Binding-site contacts:
Ligand atom N6 contacts residue GLN51 of chain 1.A at 2.9 Å (h-bond).
Ligand atom O2 contacts residue ASN231 of chain 1.A at 3.0 Å (h-bond).
Ligand atom OP1 contacts residue LYS264 of chain 1.A at 3.0 Å (salt-bridge).
Ligand atom N3 contacts residue TYR232 of chain 1.A at 3.2 Å.
Ligand atom N1 contacts residue TYR85 of chain 1.A at 3.1 Å (h-bond).
Ligand atom O4' contacts residue ARG196 of chain 1.A at 3.2 Å (salt-bridge).
Ligand atom O5' contacts residue GLN153 of chain 1.A at 3.0 Å (h-bond).
Ligand atom N6 contacts residue GLN124 of chain 1.A at 2.7 Å (h-bond).
Ligand atom O3' contacts residue LYS264 of chain 1.A at 2.9 Å (salt-bridge).
Ligand atom O2' contacts residue ARG157 of chain 1.A at 2.9 Å (salt-bridge).
Ligand atom O4 contacts residue LYS351 of chain 1.A at 2.7 Å (salt-bridge).
Ligand atom O2 contacts residue TYR118 of chain 1.A at 3.0 Å.
Ligand atom N1 contacts residue GLU271 of chain 1.A at 2.6 Å (salt-bridge).
Ligand atom N7 contacts residue GLN124 of chain 1.A at 3.2 Å (h-bond).
Ligand atom O4 contacts residue GLN88 of chain 1.A at 2.8 Å (h-bond).
Ligand atom C2 contacts residue TYR311 of chain 1.A at 2.9 Å (hydrophobic).
Ligand atom N7 contacts residue TYR85 of chain 1.A at 3.0 Å (h-bond).
Ligand atom N3 contacts residue GLN44 of chain 1.A at 3.0 Å (h-bond).
Ligand atom N2 contacts residue GLU271 of chain 1.A at 2.6 Å (salt-bridge).
Ligand atom C2 contacts residue TYR232 of chain 1.A at 3.0 Å (hydrophobic).
Ligand atom O2 contacts residue ASN310 of chain 1.A at 3.0 Å (h-bond).
Ligand atom O2 contacts residue GLN160 of chain 1.A at 3.2 Å (h-bond).
Ligand atom N3 contacts residue ASN310 of chain 1.A at 2.7 Å (h-bond).
Ligand atom N3 contacts residue ASN268 of chain 1.A at 3.1 Å (h-bond).
Ligand atom N1 contacts residue TYR311 of chain 1.A at 2.9 Å (h-bond).
Ligand atom N3 contacts residue TYR311 of chain 1.A at 3.1 Å (h-bond).
Ligand atom N3 contacts residue ASN84 of chain 1.A at 3.0 Å (h-bond).
Ligand atom O4' contacts residue HIS344 of chain 1.A at 3.1 Å (h-bond).
Ligand atom N3 contacts residue ASN231 of chain 1.A at 2.8 Å (h-bond).
Ligand atom C2 contacts residue TYR85 of chain 1.A at 3.0 Å (hydrophobic).
Ligand atom C2 contacts residue GLU271 of chain 1.A at 3.0 Å.
Ligand atom O2 contacts residue ASN84 of chain 1.A at 2.9 Å (h-bond).
Ligand atom O2' contacts residue LYS264 of chain 1.A at 3.0 Å (salt-bridge).
Ligand atom O4 contacts residue GLN235 of chain 1.A at 2.8 Å (h-bond).
Ligand atom N3 contacts residue GLN160 of chain 1.A at 3.1 Å (h-bond).
Ligand atom O2 contacts residue ARG157 of chain 1.A at 3.2 Å (salt-bridge).
Ligand atom C6 contacts residue TYR311 of chain 1.A at 3.2 Å (hydrophobic).
Ligand atom N1 contacts residue GLN199 of chain 1.A at 3.0 Å (h-bond).
Ligand atom N1 contacts residue GLN51 of chain 1.A at 2.9 Å (h-bond).
Ligand atom N1 contacts residue TYR232 of chain 1.A at 3.1 Å (h-bond).

This small molecule binds to this protein.
Small molecule (SMILES): Nc1nc(=O)c2ncn([C@@H]3O[C@H](CO[P](=O)(O)O[C@H]4[C@@H](O)[C@H](n5ccc(=O)[nH]c5=O)O[C@@H]4COP(=O)=O)[C@@H](O[P](=O)(O)OC[C@H]4O[C@@H](n5ccc(=O)[nH]c5=O)[C@H](O)[C@@H]4O[P](=O)(O)OC[C@H]4O[C@@H](n5cnc6c(N)ncnc65)[C@H](O)[C@@H]4O[P](=O)(O)OC[C@H]4O[C@@H](n5ccc(=O)[nH]c5=O)[C@H](O)[C@@H]4O[P](=O)(O)OC[C@H]4O[C@@H](n5cnc6c(N)ncnc65)[C@H](O)[C@@H]4O[P](=O)(O)OC[C@H]4O[C@@H](n5ccc(=O)[nH]c5=O)[C@H](O)[C@@H]4O[P](=O)(O)OC[C@H]4O[C@@H](n5cnc6c(N)ncnc65)[C@H](O)[C@@H]4O)[C@H]3O)c2[nH]1

Sequence of chain 1.A:
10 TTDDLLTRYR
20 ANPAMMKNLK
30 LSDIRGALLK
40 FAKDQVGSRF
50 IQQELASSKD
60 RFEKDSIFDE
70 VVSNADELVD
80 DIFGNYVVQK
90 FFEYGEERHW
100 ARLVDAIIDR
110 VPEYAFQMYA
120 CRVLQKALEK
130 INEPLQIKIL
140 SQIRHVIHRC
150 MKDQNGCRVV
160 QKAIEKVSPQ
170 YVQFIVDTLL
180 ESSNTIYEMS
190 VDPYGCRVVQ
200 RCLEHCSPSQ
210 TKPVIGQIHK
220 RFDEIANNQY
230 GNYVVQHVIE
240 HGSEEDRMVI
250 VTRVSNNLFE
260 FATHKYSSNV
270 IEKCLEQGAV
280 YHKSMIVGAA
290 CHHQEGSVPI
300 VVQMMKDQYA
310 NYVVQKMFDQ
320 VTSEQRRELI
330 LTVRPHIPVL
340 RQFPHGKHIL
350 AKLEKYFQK